The protein below binds the small molecule below.
Small molecule (SMILES): Nc1ncnc2c1ncn2[C@@H]1O[C@H](COP(=O)(O)O)[C@@H](OP(=O)(O)O)[C@H]1O

Sequence of chain 1.A:
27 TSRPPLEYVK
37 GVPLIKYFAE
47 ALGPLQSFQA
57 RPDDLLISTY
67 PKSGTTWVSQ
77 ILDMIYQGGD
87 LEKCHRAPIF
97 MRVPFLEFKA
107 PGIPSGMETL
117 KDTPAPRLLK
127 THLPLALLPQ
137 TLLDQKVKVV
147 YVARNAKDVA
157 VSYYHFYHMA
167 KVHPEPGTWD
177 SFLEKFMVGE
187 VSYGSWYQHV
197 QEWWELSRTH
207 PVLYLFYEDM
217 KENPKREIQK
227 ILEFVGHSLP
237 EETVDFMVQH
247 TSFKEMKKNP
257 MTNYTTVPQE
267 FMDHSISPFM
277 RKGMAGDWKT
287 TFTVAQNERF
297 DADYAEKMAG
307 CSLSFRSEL

Binding-site contacts:
Ligand atom N3 contacts residue TYR213 of chain 1.A at 2.9 Å (h-bond).
Ligand atom O2' contacts residue GLY279 of chain 1.A at 3.6 Å (h-bond).
Ligand atom P2 contacts residue LYS68 of chain 1.A at 3.7 Å.
Ligand atom N6 contacts residue TRP73 of chain 1.A at 3.7 Å.
Ligand atom O4P contacts residue LYS68 of chain 1.A at 2.7 Å (salt-bridge).
Ligand atom O5P contacts residue THR71 of chain 1.A at 3.4 Å (h-bond).
Ligand atom P2 contacts residue THR71 of chain 1.A at 3.6 Å.
Ligand atom O5P contacts residue THR72 of chain 1.A at 2.6 Å (h-bond).
Ligand atom O5' contacts residue SER69 of chain 1.A at 3.7 Å.
Ligand atom C6 contacts residue TRP73 of chain 1.A at 3.6 Å (hydrophobic).
Ligand atom N1 contacts residue TRP73 of chain 1.A at 3.5 Å.
Ligand atom N6 contacts residue MET252 of chain 1.A at 3.5 Å (h-bond).
Ligand atom O3P contacts residue SER158 of chain 1.A at 3.0 Å (h-bond).
Ligand atom O3' contacts residue ARG150 of chain 1.A at 3.4 Å (salt-bridge).
Ligand atom C2 contacts residue TYR213 of chain 1.A at 3.5 Å (hydrophobic).
Ligand atom N3 contacts residue GLY279 of chain 1.A at 3.6 Å.
Ligand atom O6P contacts residue LYS68 of chain 1.A at 3.2 Å (salt-bridge).
Ligand atom N6 contacts residue THR247 of chain 1.A at 3.0 Å (h-bond).
Ligand atom O1P contacts residue ARG277 of chain 1.A at 3.3 Å.
Ligand atom C8 contacts residue MET276 of chain 1.A at 3.1 Å (hydrophobic).
Ligand atom O6P contacts residue GLY70 of chain 1.A at 3.1 Å (h-bond).
Ligand atom O2' contacts residue PHE249 of chain 1.A at 3.5 Å.
Ligand atom O3P contacts residue ARG277 of chain 1.A at 3.1 Å (salt-bridge).
Ligand atom C2 contacts residue TRP73 of chain 1.A at 3.4 Å (hydrophobic).
Ligand atom O5' contacts residue GLY70 of chain 1.A at 3.4 Å (h-bond).
Ligand atom N1 contacts residue PHE249 of chain 1.A at 3.7 Å.
Ligand atom O5' contacts residue LYS68 of chain 1.A at 3.3 Å.
Ligand atom N6 contacts residue SER248 of chain 1.A at 3.5 Å.
Ligand atom O2' contacts residue ARG277 of chain 1.A at 3.3 Å (salt-bridge).
Ligand atom C6 contacts residue PHE249 of chain 1.A at 3.7 Å (hydrophobic).
Ligand atom N7 contacts residue MET276 of chain 1.A at 3.2 Å (h-bond).
Ligand atom O4P contacts residue PHE275 of chain 1.A at 3.6 Å.
Ligand atom O6P contacts residue SER69 of chain 1.A at 3.1 Å (h-bond).
Ligand atom O6P contacts residue THR71 of chain 1.A at 2.6 Å (h-bond).
Ligand atom O1P contacts residue LYS278 of chain 1.A at 2.9 Å (salt-bridge).
Ligand atom N3 contacts residue TRP73 of chain 1.A at 3.8 Å.
Ligand atom O2P contacts residue ARG150 of chain 1.A at 2.8 Å (salt-bridge).
Ligand atom N6 contacts residue PHE249 of chain 1.A at 3.4 Å (h-bond).
Ligand atom O2P contacts residue SER158 of chain 1.A at 3.7 Å.
Ligand atom O1P contacts residue GLY279 of chain 1.A at 2.8 Å (h-bond).